Sequence of chain 1.B:
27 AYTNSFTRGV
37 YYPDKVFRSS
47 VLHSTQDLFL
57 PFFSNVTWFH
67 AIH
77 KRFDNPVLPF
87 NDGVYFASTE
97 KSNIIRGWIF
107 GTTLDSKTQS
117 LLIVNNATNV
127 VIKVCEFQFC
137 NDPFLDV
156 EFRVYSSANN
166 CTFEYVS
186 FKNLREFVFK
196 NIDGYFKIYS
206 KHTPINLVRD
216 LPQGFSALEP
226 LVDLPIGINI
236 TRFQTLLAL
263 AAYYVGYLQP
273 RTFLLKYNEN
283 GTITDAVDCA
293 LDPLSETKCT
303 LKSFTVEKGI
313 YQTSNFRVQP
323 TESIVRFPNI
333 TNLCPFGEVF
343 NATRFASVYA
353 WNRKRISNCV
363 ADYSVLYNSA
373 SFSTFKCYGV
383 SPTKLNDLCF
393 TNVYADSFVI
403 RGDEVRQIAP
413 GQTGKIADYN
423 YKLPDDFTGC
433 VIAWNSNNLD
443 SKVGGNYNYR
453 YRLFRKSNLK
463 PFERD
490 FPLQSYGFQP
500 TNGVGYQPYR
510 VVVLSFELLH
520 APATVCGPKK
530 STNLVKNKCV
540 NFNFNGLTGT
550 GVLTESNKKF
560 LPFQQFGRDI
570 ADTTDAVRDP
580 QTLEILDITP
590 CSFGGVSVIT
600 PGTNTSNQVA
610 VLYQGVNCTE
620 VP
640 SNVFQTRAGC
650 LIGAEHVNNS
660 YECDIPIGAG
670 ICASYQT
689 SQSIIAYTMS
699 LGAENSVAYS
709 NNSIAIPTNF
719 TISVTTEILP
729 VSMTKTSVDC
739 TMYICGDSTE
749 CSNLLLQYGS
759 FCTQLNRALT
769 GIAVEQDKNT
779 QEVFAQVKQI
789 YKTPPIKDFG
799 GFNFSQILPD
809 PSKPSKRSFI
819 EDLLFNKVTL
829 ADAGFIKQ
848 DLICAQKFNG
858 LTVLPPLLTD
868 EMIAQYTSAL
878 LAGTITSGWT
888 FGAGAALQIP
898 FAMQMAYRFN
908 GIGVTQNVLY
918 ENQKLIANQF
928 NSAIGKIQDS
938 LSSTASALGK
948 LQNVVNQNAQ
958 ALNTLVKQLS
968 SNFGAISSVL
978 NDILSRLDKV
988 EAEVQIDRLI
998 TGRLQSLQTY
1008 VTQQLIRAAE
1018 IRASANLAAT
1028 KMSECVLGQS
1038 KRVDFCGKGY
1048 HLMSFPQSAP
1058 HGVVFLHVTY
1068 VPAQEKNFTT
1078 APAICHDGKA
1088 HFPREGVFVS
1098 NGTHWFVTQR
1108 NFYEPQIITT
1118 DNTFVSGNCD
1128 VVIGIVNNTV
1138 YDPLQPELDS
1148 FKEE

A protein and the small-molecule ligand that binds it are described below.
Small molecule (SMILES): CC(=O)N[C@H]1[C@H](O[C@H]2[C@H](O)[C@@H](NC(C)=O)CO[C@@H]2CO)O[C@H](CO)[C@@H](O)[C@@H]1O

Binding-site contacts:
Ligand atom C8 contacts residue PHE338 of chain 1.B at 3.7 Å (hydrophobic).
Ligand atom O7 contacts residue GLY339 of chain 1.B at 3.5 Å.
Ligand atom O7 contacts residue ALA372 of chain 1.B at 3.5 Å (h-bond).
Ligand atom C7 contacts residue GLY339 of chain 1.B at 4.0 Å.
Ligand atom N2 contacts residue SER371 of chain 1.B at 4.3 Å.
Ligand atom O7 contacts residue SER373 of chain 1.B at 3.9 Å.
Ligand atom C7 contacts residue SER371 of chain 1.B at 3.7 Å.
Ligand atom C8 contacts residue PHE342 of chain 1.B at 4.0 Å (hydrophobic).
Ligand atom O7 contacts residue SER371 of chain 1.B at 2.8 Å (h-bond).
Ligand atom C5 contacts residue ASN343 of chain 1.B at 3.6 Å.
Ligand atom O7 contacts residue ASN343 of chain 1.B at 3.9 Å.
Ligand atom C8 contacts residue SER373 of chain 1.B at 3.9 Å.
Ligand atom C7 contacts residue ASN343 of chain 1.B at 3.6 Å.
Ligand atom C7 contacts residue ALA372 of chain 1.B at 4.5 Å (hydrophobic).
Ligand atom C8 contacts residue GLY339 of chain 1.B at 4.0 Å.
Ligand atom N2 contacts residue ASN343 of chain 1.B at 2.9 Å (h-bond).
Ligand atom C4 contacts residue ASN343 of chain 1.B at 4.2 Å.
Ligand atom C7 contacts residue SER373 of chain 1.B at 4.2 Å.
Ligand atom C1 contacts residue ASN343 of chain 1.B at 1.4 Å.
Ligand atom O5 contacts residue ASN343 of chain 1.B at 2.5 Å (h-bond).
Ligand atom O4 contacts residue SER371 of chain 1.B at 4.4 Å.
Ligand atom O6 contacts residue SER373 of chain 1.B at 3.8 Å.
Ligand atom C2 contacts residue ASN343 of chain 1.B at 2.5 Å.
Ligand atom C3 contacts residue ASN343 of chain 1.B at 3.9 Å.